This small molecule binds to this protein.
Small molecule (SMILES): [H]/N=C1/NCCN1Cc1ccc(Cl)nc1

Sequence of chain 1.E:
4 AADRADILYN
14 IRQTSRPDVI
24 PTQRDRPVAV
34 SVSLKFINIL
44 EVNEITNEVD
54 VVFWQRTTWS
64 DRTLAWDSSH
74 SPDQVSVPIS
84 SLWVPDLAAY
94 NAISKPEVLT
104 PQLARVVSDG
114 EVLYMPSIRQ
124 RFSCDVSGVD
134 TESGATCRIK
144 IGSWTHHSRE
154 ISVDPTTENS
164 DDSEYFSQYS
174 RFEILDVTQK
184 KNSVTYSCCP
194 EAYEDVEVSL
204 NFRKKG

Binding-site contacts:
Ligand atom C2 contacts residue TRP57 of chain 1.E at 3.5 Å (hydrophobic).
Ligand atom N2 contacts residue SER146 of chain 1.D at 3.5 Å (h-bond).
Ligand atom C9 contacts residue TRP147 of chain 1.D at 3.2 Å (hydrophobic).
Ligand atom CL1 contacts residue THR148 of chain 1.D at 4.1 Å.
Ligand atom N4 contacts residue TYR93 of chain 1.D at 3.4 Å (h-bond).
Ligand atom C6 contacts residue TYR196 of chain 1.D at 3.9 Å (hydrophobic).
Ligand atom N4 contacts residue TYR189 of chain 1.D at 4.2 Å.
Ligand atom C1 contacts residue TYR189 of chain 1.D at 4.2 Å (hydrophobic).
Ligand atom C3 contacts residue MET118 of chain 1.E at 3.8 Å (hydrophobic).
Ligand atom N6 contacts residue MET118 of chain 1.E at 3.8 Å.
Ligand atom N2 contacts residue TRP147 of chain 1.D at 2.9 Å (h-bond).
Ligand atom CL1 contacts residue MET118 of chain 1.E at 4.0 Å.
Ligand atom CL1 contacts residue TYR117 of chain 1.E at 3.9 Å.
Ligand atom CL1 contacts residue ARG108 of chain 1.E at 3.6 Å.
Ligand atom N6 contacts residue TRP147 of chain 1.D at 3.7 Å.
Ligand atom C6 contacts residue TRP147 of chain 1.D at 3.2 Å (hydrophobic).
Ligand atom CL1 contacts residue ALA107 of chain 1.E at 4.0 Å.
Ligand atom C7 contacts residue CYS192 of chain 1.D at 4.0 Å (hydrophobic).
Ligand atom N2 contacts residue TYR196 of chain 1.D at 3.9 Å.
Ligand atom C3 contacts residue CYS191 of chain 1.D at 3.8 Å (hydrophobic).
Ligand atom C7 contacts residue TRP147 of chain 1.D at 4.1 Å (hydrophobic).
Ligand atom C1 contacts residue TRP147 of chain 1.D at 3.5 Å (hydrophobic).
Ligand atom C4 contacts residue THR148 of chain 1.D at 3.8 Å.
Ligand atom C2 contacts residue TRP147 of chain 1.D at 3.5 Å (hydrophobic).
Ligand atom N3 contacts residue TRP147 of chain 1.D at 3.6 Å (h-bond).
Ligand atom C5 contacts residue THR148 of chain 1.D at 4.2 Å.
Ligand atom CL1 contacts residue LEU116 of chain 1.E at 3.1 Å.
Ligand atom CL1 contacts residue LEU106 of chain 1.E at 3.9 Å.
Ligand atom N2 contacts residue TYR93 of chain 1.D at 2.9 Å (h-bond).
Ligand atom C9 contacts residue TYR196 of chain 1.D at 3.4 Å (hydrophobic).
Ligand atom N4 contacts residue TRP147 of chain 1.D at 3.1 Å.
Ligand atom N4 contacts residue TRP57 of chain 1.E at 4.2 Å.
Ligand atom C8 contacts residue TYR196 of chain 1.D at 4.2 Å (hydrophobic).
Ligand atom C4 contacts residue LEU116 of chain 1.E at 4.1 Å (hydrophobic).
Ligand atom C8 contacts residue LEU116 of chain 1.E at 3.6 Å (hydrophobic).
Ligand atom C1 contacts residue TYR93 of chain 1.D at 3.4 Å (hydrophobic).
Ligand atom N6 contacts residue THR148 of chain 1.D at 3.7 Å.
Ligand atom C5 contacts residue TRP147 of chain 1.D at 3.2 Å (hydrophobic).
Ligand atom C7 contacts residue TYR196 of chain 1.D at 3.2 Å (hydrophobic).
Ligand atom C5 contacts residue MET118 of chain 1.E at 4.2 Å (hydrophobic).

Sequence of chain 1.D:
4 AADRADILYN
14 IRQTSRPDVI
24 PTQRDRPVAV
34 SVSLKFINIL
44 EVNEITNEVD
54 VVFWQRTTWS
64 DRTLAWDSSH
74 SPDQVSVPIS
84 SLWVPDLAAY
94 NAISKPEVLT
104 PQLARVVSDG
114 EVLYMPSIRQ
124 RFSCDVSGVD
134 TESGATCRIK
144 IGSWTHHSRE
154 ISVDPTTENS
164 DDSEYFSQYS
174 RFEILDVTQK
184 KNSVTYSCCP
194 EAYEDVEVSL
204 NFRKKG